Sequence of chain 18.A:
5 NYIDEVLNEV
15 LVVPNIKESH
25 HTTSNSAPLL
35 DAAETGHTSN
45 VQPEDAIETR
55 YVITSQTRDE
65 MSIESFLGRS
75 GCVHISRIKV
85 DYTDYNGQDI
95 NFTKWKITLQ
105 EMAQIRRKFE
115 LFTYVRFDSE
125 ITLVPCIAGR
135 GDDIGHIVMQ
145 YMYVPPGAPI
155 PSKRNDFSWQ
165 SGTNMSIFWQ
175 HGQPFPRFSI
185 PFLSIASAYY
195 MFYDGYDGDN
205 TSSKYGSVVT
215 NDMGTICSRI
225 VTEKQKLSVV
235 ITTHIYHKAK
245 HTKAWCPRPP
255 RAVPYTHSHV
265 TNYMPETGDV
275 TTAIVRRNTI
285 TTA

The protein below binds the small molecule below.
Small molecule (SMILES): Cc1cc(CCCCCOc2c(Cl)cc(C3=NCCO3)cc2Cl)on1

Binding-site contacts:
Ligand atom C4A contacts residue TYR145 of chain 18.A at 3.3 Å (hydrophobic).
Ligand atom C31 contacts residue GLN104 of chain 18.A at 3.6 Å.
Ligand atom C4C contacts residue MET217 of chain 18.A at 4.2 Å (hydrophobic).
Ligand atom C5B contacts residue TYR147 of chain 18.A at 3.9 Å (hydrophobic).
Ligand atom C6B contacts residue ILE184 of chain 18.A at 4.1 Å (hydrophobic).
Ligand atom CL2 contacts residue TYR147 of chain 18.A at 3.4 Å.
Ligand atom O1B contacts residue ILE125 of chain 18.A at 3.5 Å.
Ligand atom C4 contacts residue LEU103 of chain 18.A at 3.4 Å (hydrophobic).
Ligand atom O1A contacts residue ILE220 of chain 18.A at 3.6 Å.
Ligand atom C3B contacts residue ILE125 of chain 18.A at 3.5 Å (hydrophobic).
Ligand atom C4B contacts residue ILE125 of chain 18.A at 3.9 Å (hydrophobic).
Ligand atom C5A contacts residue TYR147 of chain 18.A at 4.1 Å (hydrophobic).
Ligand atom O1A contacts residue TYR147 of chain 18.A at 4.0 Å.
Ligand atom C1B contacts residue ILE125 of chain 18.A at 3.1 Å (hydrophobic).
Ligand atom CL2 contacts residue LEU187 of chain 18.A at 3.9 Å.
Ligand atom C5A contacts residue MET146 of chain 18.A at 3.7 Å (hydrophobic).
Ligand atom C5B contacts residue ILE125 of chain 18.A at 3.9 Å (hydrophobic).
Ligand atom C3 contacts residue LEU103 of chain 18.A at 4.1 Å (hydrophobic).
Ligand atom C5A contacts residue ILE220 of chain 18.A at 3.9 Å (hydrophobic).
Ligand atom C1C contacts residue LEU103 of chain 18.A at 4.1 Å (hydrophobic).
Ligand atom CL1 contacts residue ILE239 of chain 18.A at 3.8 Å.
Ligand atom C2A contacts residue PHE182 of chain 18.A at 4.2 Å (hydrophobic).
Ligand atom C4B contacts residue ILE220 of chain 18.A at 4.0 Å (hydrophobic).
Ligand atom C2B contacts residue ILE125 of chain 18.A at 3.1 Å (hydrophobic).
Ligand atom N2 contacts residue ASN215 of chain 18.A at 3.7 Å.
Ligand atom C6B contacts residue ILE125 of chain 18.A at 3.6 Å (hydrophobic).
Ligand atom N2 contacts residue THR102 of chain 18.A at 4.2 Å.
Ligand atom C5 contacts residue LEU103 of chain 18.A at 3.8 Å (hydrophobic).
Ligand atom CL1 contacts residue ILE125 of chain 18.A at 3.5 Å.
Ligand atom C5A contacts residue TYR145 of chain 18.A at 3.8 Å (hydrophobic).
Ligand atom C3B contacts residue ILE220 of chain 18.A at 4.2 Å (hydrophobic).
Ligand atom C31 contacts residue MET195 of chain 18.A at 3.5 Å (hydrophobic).
Ligand atom C2A contacts residue ILE220 of chain 18.A at 3.8 Å (hydrophobic).
Ligand atom C4A contacts residue ILE220 of chain 18.A at 4.1 Å (hydrophobic).
Ligand atom C4A contacts residue LEU127 of chain 18.A at 4.0 Å (hydrophobic).
Ligand atom C2C contacts residue MET217 of chain 18.A at 3.7 Å (hydrophobic).
Ligand atom N3A contacts residue PHE182 of chain 18.A at 4.0 Å.
Ligand atom N3A contacts residue LEU127 of chain 18.A at 4.1 Å.
Ligand atom CL2 contacts residue ILE184 of chain 18.A at 3.9 Å.
Ligand atom O1 contacts residue MET217 of chain 18.A at 4.1 Å.